Sequence of chain 1.A:
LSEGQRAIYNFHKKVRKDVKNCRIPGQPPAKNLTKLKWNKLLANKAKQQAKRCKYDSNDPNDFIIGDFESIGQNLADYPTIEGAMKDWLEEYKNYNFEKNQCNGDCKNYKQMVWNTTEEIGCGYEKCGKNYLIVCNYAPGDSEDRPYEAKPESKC

Binding-site contacts:
Ligand atom O5 contacts residue TYR150 of chain 1.A at 4.0 Å.
Ligand atom C3 contacts residue ASN118 of chain 1.A at 3.8 Å.
Ligand atom O7 contacts residue ASN35 of chain 1.A at 2.9 Å (h-bond).
Ligand atom O6 contacts residue ARG148 of chain 1.A at 3.9 Å.
Ligand atom O6 contacts residue TYR150 of chain 1.A at 4.3 Å.
Ligand atom C5 contacts residue ASN118 of chain 1.A at 3.5 Å.
Ligand atom O5 contacts residue GLU151 of chain 1.A at 4.0 Å.
Ligand atom C7 contacts residue ASN35 of chain 1.A at 3.7 Å.
Ligand atom C5 contacts residue GLU151 of chain 1.A at 4.3 Å.
Ligand atom C7 contacts residue ASN118 of chain 1.A at 3.3 Å.
Ligand atom C1 contacts residue THR119 of chain 1.A at 4.5 Å.
Ligand atom C2 contacts residue ASN118 of chain 1.A at 2.5 Å.
Ligand atom C6 contacts residue GLU151 of chain 1.A at 4.1 Å.
Ligand atom N2 contacts residue ASN118 of chain 1.A at 3.1 Å (h-bond).
Ligand atom C4 contacts residue ASN118 of chain 1.A at 4.1 Å.
Ligand atom O4 contacts residue GLU151 of chain 1.A at 3.9 Å.
Ligand atom C3 contacts residue GLU151 of chain 1.A at 4.2 Å.
Ligand atom C7 contacts residue THR119 of chain 1.A at 4.5 Å.
Ligand atom C8 contacts residue ASN118 of chain 1.A at 4.4 Å.
Ligand atom O5 contacts residue ASN118 of chain 1.A at 2.2 Å (h-bond).
Ligand atom C4 contacts residue GLU151 of chain 1.A at 3.6 Å.
Ligand atom N2 contacts residue THR119 of chain 1.A at 4.2 Å.
Ligand atom O7 contacts residue ASN118 of chain 1.A at 3.0 Å (h-bond).
Ligand atom C8 contacts residue THR37 of chain 1.A at 4.1 Å.
Ligand atom C8 contacts residue THR119 of chain 1.A at 4.3 Å.
Ligand atom C8 contacts residue ASN35 of chain 1.A at 3.8 Å.
Ligand atom C1 contacts residue ASN118 of chain 1.A at 1.4 Å.
Ligand atom O3 contacts residue GLU151 of chain 1.A at 3.7 Å.

A small-molecule ligand and the protein it binds are described below.
Small molecule (SMILES): CC(=O)N[C@@H]1[C@@H](O)[C@H](O)[C@@H](CO)O[C@H]1O